Binding-site contacts:
Ligand atom C5' contacts residue TYR85 of chain 56.E at 2.9 Å (hydrophobic).
Ligand atom N6 contacts residue CYS46 of chain 56.E at 3.3 Å (h-bond).
Ligand atom O4' contacts residue LYS61 of chain 56.E at 2.8 Å (salt-bridge).
Ligand atom C8 contacts residue LYS61 of chain 56.E at 3.4 Å.
Ligand atom O2' contacts residue TYR85 of chain 56.E at 3.4 Å.
Ligand atom C2' contacts residue GLU63 of chain 56.E at 3.5 Å.
Ligand atom O2 contacts residue ASN87 of chain 56.E at 3.3 Å (h-bond).
Ligand atom O3' contacts residue ARG49 of chain 51.E at 3.4 Å (salt-bridge).
Ligand atom N6 contacts residue THR45 of chain 56.E at 2.7 Å (h-bond).
Ligand atom C4 contacts residue TYR85 of chain 56.E at 3.6 Å (hydrophobic).
Ligand atom C2 contacts residue SER47 of chain 56.E at 3.2 Å.
Ligand atom N7 contacts residue LYS61 of chain 56.E at 3.3 Å.
Ligand atom O2' contacts residue GLU63 of chain 56.E at 3.2 Å (salt-bridge).
Ligand atom OP1 contacts residue ARG49 of chain 51.E at 2.5 Å (salt-bridge).
Ligand atom N9 contacts residue LYS61 of chain 56.E at 3.3 Å (salt-bridge).
Ligand atom OP1 contacts residue SER52 of chain 51.E at 3.2 Å.
Ligand atom OP1 contacts residue ASN55 of chain 51.E at 2.8 Å (h-bond).
Ligand atom OP2 contacts residue LYS57 of chain 51.E at 2.6 Å (salt-bridge).
Ligand atom OP2 contacts residue TYR85 of chain 56.E at 2.7 Å (h-bond).
Ligand atom C5 contacts residue THR45 of chain 56.E at 3.2 Å.
Ligand atom OP2 contacts residue ARG49 of chain 51.E at 2.3 Å (salt-bridge).
Ligand atom C5' contacts residue SER51 of chain 51.E at 3.3 Å.
Ligand atom P contacts residue ARG49 of chain 51.E at 3.0 Å.
Ligand atom P contacts residue SER51 of chain 51.E at 3.5 Å.
Ligand atom N7 contacts residue THR45 of chain 56.E at 2.6 Å (h-bond).
Ligand atom N6 contacts residue THR59 of chain 56.E at 2.8 Å (h-bond).
Ligand atom OP1 contacts residue SER51 of chain 51.E at 3.5 Å.
Ligand atom O3' contacts residue SER51 of chain 51.E at 3.3 Å (h-bond).
Ligand atom OP1 contacts residue SER51 of chain 51.E at 2.9 Å (h-bond).
Ligand atom C3' contacts residue TYR85 of chain 56.E at 3.4 Å (hydrophobic).
Ligand atom C5' contacts residue ARG49 of chain 51.E at 3.5 Å.
Ligand atom OP2 contacts residue LYS43 of chain 56.E at 2.7 Å (salt-bridge).
Ligand atom C2' contacts residue TYR85 of chain 56.E at 3.4 Å (hydrophobic).
Ligand atom OP2 contacts residue SER51 of chain 51.E at 3.4 Å (h-bond).
Ligand atom N3 contacts residue TYR85 of chain 56.E at 3.5 Å.
Ligand atom C4' contacts residue TYR85 of chain 56.E at 3.2 Å (hydrophobic).
Ligand atom N1 contacts residue SER47 of chain 56.E at 2.9 Å (h-bond).
Ligand atom N1 contacts residue TYR85 of chain 56.E at 3.5 Å.
Ligand atom C6 contacts residue THR45 of chain 56.E at 3.3 Å.
Ligand atom OP2 contacts residue ASN55 of chain 51.E at 3.4 Å (h-bond).

The protein below binds the small molecule below.
Small molecule (SMILES): N=c1ccn([C@@H]2O[C@H](CO[P](=O)(O)O[C@H]3[C@@H](O)[C@H](n4cnc5c(N)ncnc54)O[C@@H]3CO[P](=O)(O)O[C@H]3[C@@H](O)[C@H](n4ccc(N)nc4=O)O[C@@H]3CO[P](=O)(O)O[C@H]3[C@@H](O)[C@H](n4ccc(=O)[nH]c4=O)O[C@@H]3CO[P](=O)(O)O[C@H]3[C@@H](O)[C@H](n4cnc5c(N)ncnc54)O[C@@H]3CO[P](=O)(O)O[C@H]3[C@@H](O)[C@H](n4cnc5c(=O)nc(N)[nH]c54)O[C@@H]3CO[P](=O)(O)O[C@H]3[C@@H](O)[C@H](n4cnc5c(=O)nc(N)[nH]c54)O[C@@H]3CO)[C@@H](O[P](=O)(O)OC[C@H]3O[C@@H](n4ccc(N)nc4=O)[C@H](O)[C@@H]3O)[C@H]2O)c(=O)[nH]1

Sequence of chain 51.E:
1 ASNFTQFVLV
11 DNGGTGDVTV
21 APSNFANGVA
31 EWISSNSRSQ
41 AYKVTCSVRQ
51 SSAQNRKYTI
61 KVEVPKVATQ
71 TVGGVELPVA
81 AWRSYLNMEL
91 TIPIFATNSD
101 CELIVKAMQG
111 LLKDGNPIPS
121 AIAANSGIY

Sequence of chain 56.E:
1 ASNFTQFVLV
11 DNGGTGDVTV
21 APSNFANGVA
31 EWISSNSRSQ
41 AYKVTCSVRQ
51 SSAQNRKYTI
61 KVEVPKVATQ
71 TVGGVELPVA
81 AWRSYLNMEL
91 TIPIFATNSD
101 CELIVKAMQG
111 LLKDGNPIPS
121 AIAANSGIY